Binding-site contacts:
Ligand atom CM2 contacts residue ILE188 of chain 54.A at 3.6 Å (hydrophobic).
Ligand atom F2 contacts residue SER174 of chain 54.A at 3.7 Å.
Ligand atom C6B contacts residue ILE123 of chain 54.A at 3.8 Å (hydrophobic).
Ligand atom N1A contacts residue LEU226 of chain 54.A at 3.6 Å.
Ligand atom C3B contacts residue ILE188 of chain 54.A at 3.5 Å (hydrophobic).
Ligand atom N2 contacts residue TYR197 of chain 54.A at 3.4 Å.
Ligand atom CM2 contacts residue MET191 of chain 54.A at 3.4 Å (hydrophobic).
Ligand atom F2 contacts residue ALA149 of chain 54.A at 2.5 Å.
Ligand atom C3A contacts residue LEU186 of chain 54.A at 3.8 Å (hydrophobic).
Ligand atom C3A contacts residue LEU226 of chain 54.A at 3.8 Å (hydrophobic).
Ligand atom F3 contacts residue TYR151 of chain 54.A at 2.9 Å.
Ligand atom O1B contacts residue LEU99 of chain 54.A at 3.6 Å.
Ligand atom O1 contacts residue PHE119 of chain 54.A at 3.5 Å.
Ligand atom N3A contacts residue TYR151 of chain 54.A at 3.6 Å.
Ligand atom CM4 contacts residue ALA149 of chain 54.A at 3.6 Å (hydrophobic).
Ligand atom N2 contacts residue PHE119 of chain 54.A at 3.5 Å.
Ligand atom F1 contacts residue LEU186 of chain 54.A at 3.1 Å.
Ligand atom CM4 contacts residue PRO173 of chain 54.A at 3.7 Å (hydrophobic).
Ligand atom O1A contacts residue LEU226 of chain 54.A at 3.6 Å.
Ligand atom C3 contacts residue THR101 of chain 54.A at 3.8 Å.
Ligand atom C3C contacts residue THR121 of chain 54.A at 3.7 Å.
Ligand atom C6B contacts residue LEU99 of chain 54.A at 3.9 Å (hydrophobic).
Ligand atom CM3 contacts residue THR101 of chain 54.A at 3.8 Å.
Ligand atom C2B contacts residue ILE188 of chain 54.A at 3.7 Å (hydrophobic).
Ligand atom O1 contacts residue TYR197 of chain 54.A at 3.3 Å.
Ligand atom O1A contacts residue LEU186 of chain 54.A at 3.7 Å.
Ligand atom CM2 contacts residue LEU99 of chain 54.A at 3.3 Å (hydrophobic).
Ligand atom F3 contacts residue SER174 of chain 54.A at 3.8 Å.
Ligand atom C4 contacts residue THR101 of chain 54.A at 3.8 Å.
Ligand atom C5B contacts residue ILE123 of chain 54.A at 3.7 Å (hydrophobic).
Ligand atom F3 contacts residue ALA149 of chain 54.A at 3.6 Å.
Ligand atom C2A contacts residue LEU226 of chain 54.A at 3.8 Å (hydrophobic).
Ligand atom F3 contacts residue PRO173 of chain 54.A at 2.6 Å.
Ligand atom F3 contacts residue MET150 of chain 54.A at 3.8 Å.
Ligand atom CM6 contacts residue ILE123 of chain 54.A at 3.8 Å (hydrophobic).
Ligand atom C1B contacts residue LEU99 of chain 54.A at 3.6 Å (hydrophobic).
Ligand atom CM4 contacts residue LEU186 of chain 54.A at 3.8 Å (hydrophobic).
Ligand atom C2B contacts residue LEU99 of chain 54.A at 3.4 Å (hydrophobic).
Ligand atom F2 contacts residue VAL175 of chain 54.A at 3.2 Å.
Ligand atom CM6 contacts residue TRP97 of chain 54.A at 3.6 Å (hydrophobic).

Sequence of chain 54.C:
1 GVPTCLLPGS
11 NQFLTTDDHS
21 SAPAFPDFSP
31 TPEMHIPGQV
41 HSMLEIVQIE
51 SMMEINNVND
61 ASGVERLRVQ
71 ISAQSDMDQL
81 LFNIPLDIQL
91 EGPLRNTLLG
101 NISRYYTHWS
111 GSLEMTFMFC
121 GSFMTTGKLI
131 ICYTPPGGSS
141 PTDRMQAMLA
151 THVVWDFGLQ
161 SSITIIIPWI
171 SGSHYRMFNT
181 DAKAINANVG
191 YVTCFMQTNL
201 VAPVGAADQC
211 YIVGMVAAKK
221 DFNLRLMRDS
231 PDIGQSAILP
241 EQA

Sequence of chain 55.C:
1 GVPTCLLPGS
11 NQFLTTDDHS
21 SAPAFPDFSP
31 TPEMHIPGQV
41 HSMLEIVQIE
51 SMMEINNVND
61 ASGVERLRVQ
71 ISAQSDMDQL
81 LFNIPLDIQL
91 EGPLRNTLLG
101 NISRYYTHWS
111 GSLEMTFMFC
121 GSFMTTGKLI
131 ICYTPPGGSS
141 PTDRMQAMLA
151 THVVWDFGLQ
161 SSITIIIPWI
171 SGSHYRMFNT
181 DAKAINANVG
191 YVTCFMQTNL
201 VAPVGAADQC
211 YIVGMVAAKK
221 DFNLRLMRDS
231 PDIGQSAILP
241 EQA

Sequence of chain 54.A:
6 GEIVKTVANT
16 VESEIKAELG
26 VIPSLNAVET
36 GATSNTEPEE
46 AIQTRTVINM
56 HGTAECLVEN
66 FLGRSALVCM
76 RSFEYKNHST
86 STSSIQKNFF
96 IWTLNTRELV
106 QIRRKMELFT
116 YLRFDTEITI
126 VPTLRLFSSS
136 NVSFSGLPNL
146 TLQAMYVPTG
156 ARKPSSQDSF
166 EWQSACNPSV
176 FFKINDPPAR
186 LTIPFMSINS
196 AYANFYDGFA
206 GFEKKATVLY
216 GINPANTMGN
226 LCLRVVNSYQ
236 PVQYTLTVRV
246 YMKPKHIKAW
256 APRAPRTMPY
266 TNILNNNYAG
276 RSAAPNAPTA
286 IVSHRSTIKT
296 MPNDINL

This protein binds this small molecule.
Small molecule (SMILES): Cc1cc(CCCOc2c(C)cc(-c3noc(C(F)(F)F)n3)cc2C)on1